The small molecule below binds the protein below.
Small molecule (SMILES): COc1ccc2nc(C)c(O[C@@H]3C[C@H]4C(=O)N[C@]5(C(=O)NS(=O)(=O)C6(C)CC6)C[C@H]5/C=C\CCCCC[C@H](NC(=O)OC(C)(C)C)C(=O)N4C3)nc2c1

Binding-site contacts:
Ligand atom O30 contacts residue GLY156 of chain 1.A at 2.9 Å (h-bond).
Ligand atom C53 contacts residue GLN60 of chain 1.A at 3.4 Å.
Ligand atom O27 contacts residue SER158 of chain 1.A at 3.4 Å (h-bond).
Ligand atom C50 contacts residue ASP100 of chain 1.A at 3.5 Å.
Ligand atom N52 contacts residue ASP100 of chain 1.A at 3.5 Å (salt-bridge).
Ligand atom O38 contacts residue ALA176 of chain 1.A at 3.5 Å (h-bond).
Ligand atom N28 contacts residue SER158 of chain 1.A at 3.3 Å (h-bond).
Ligand atom C07 contacts residue ARG174 of chain 1.A at 3.6 Å.
Ligand atom C33 contacts residue SER158 of chain 1.A at 3.7 Å.
Ligand atom O31 contacts residue PHE62 of chain 1.A at 3.3 Å.
Ligand atom O27 contacts residue SER157 of chain 1.A at 3.4 Å (h-bond).
Ligand atom C49 contacts residue VAL97 of chain 1.A at 3.4 Å (hydrophobic).
Ligand atom C53 contacts residue HIS76 of chain 1.A at 3.6 Å.
Ligand atom O27 contacts residue LEU154 of chain 1.A at 3.5 Å (h-bond).
Ligand atom C45 contacts residue HIS76 of chain 1.A at 3.4 Å.
Ligand atom O31 contacts residue SER158 of chain 1.A at 2.8 Å (h-bond).
Ligand atom C44 contacts residue HIS76 of chain 1.A at 3.6 Å.
Ligand atom C34 contacts residue GLN60 of chain 1.A at 3.4 Å.
Ligand atom C42 contacts residue ARG142 of chain 1.A at 3.6 Å.
Ligand atom O31 contacts residue GLY156 of chain 1.A at 3.2 Å.
Ligand atom N23 contacts residue HIS76 of chain 1.A at 3.3 Å (h-bond).
Ligand atom N35 contacts residue ALA176 of chain 1.A at 2.9 Å (h-bond).
Ligand atom C13 contacts residue HIS76 of chain 1.A at 3.4 Å.
Ligand atom C33 contacts residue HIS76 of chain 1.A at 3.4 Å.
Ligand atom S29 contacts residue SER158 of chain 1.A at 3.5 Å (h-bond).
Ligand atom C48 contacts residue SO41 of chain 1.J at 3.2 Å.
Ligand atom O17 contacts residue ALA175 of chain 1.A at 3.1 Å.
Ligand atom C51 contacts residue ASP100 of chain 1.A at 3.5 Å.
Ligand atom C26 contacts residue SER158 of chain 1.A at 3.5 Å.
Ligand atom O27 contacts residue GLY156 of chain 1.A at 2.9 Å (h-bond).
Ligand atom C14 contacts residue ARG174 of chain 1.A at 3.7 Å.
Ligand atom C50 contacts residue VAL97 of chain 1.A at 3.5 Å (hydrophobic).
Ligand atom O47 contacts residue TYR75 of chain 1.A at 3.4 Å.
Ligand atom N23 contacts residue ARG174 of chain 1.A at 2.9 Å (salt-bridge).
Ligand atom C07 contacts residue PHE173 of chain 1.A at 3.4 Å (hydrophobic).
Ligand atom C05 contacts residue LEU154 of chain 1.A at 3.5 Å (hydrophobic).
Ligand atom N28 contacts residue HIS76 of chain 1.A at 3.0 Å (h-bond).
Ligand atom O17 contacts residue ALA176 of chain 1.A at 2.9 Å (h-bond).
Ligand atom C24 contacts residue HIS76 of chain 1.A at 3.5 Å.
Ligand atom C20 contacts residue ALA176 of chain 1.A at 3.7 Å (hydrophobic).

Sequence of chain 1.A:
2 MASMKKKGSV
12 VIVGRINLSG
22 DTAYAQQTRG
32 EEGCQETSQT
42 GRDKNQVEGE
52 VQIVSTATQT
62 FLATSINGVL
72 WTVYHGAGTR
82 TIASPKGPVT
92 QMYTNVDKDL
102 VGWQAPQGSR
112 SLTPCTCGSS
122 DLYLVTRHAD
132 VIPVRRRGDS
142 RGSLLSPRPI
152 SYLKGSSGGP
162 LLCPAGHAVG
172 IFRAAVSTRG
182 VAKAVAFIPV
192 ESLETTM